Binding-site contacts:
Ligand atom C6 contacts residue ASP117 of chain 1.B at 3.5 Å.
Ligand atom N7 contacts residue ASN114 of chain 1.B at 3.1 Å (h-bond).
Ligand atom O6 contacts residue LYS115 of chain 1.B at 3.4 Å.
Ligand atom N1 contacts residue ASP117 of chain 1.B at 2.7 Å (salt-bridge).
Ligand atom O6 contacts residue ALA145 of chain 1.B at 2.7 Å (h-bond).
Ligand atom N3B contacts residue GLY12 of chain 1.B at 3.0 Å (h-bond).
Ligand atom O1B contacts residue LYS15 of chain 1.B at 2.7 Å (salt-bridge).
Ligand atom O6 contacts residue ASN114 of chain 1.B at 3.1 Å (h-bond).
Ligand atom O2B contacts residue MG1 of chain 1.F at 2.3 Å.
Ligand atom O1B contacts residue VAL13 of chain 1.B at 3.4 Å (h-bond).
Ligand atom O4' contacts residue LYS115 of chain 1.B at 3.0 Å (salt-bridge).
Ligand atom N9 contacts residue LYS115 of chain 1.B at 3.7 Å.
Ligand atom PB contacts residue LYS15 of chain 1.B at 3.6 Å.
Ligand atom O1B contacts residue GLY14 of chain 1.B at 3.0 Å (h-bond).
Ligand atom O6 contacts residue ASP117 of chain 1.B at 3.4 Å (salt-bridge).
Ligand atom C4 contacts residue LYS115 of chain 1.B at 3.7 Å.
Ligand atom O6 contacts residue SER144 of chain 1.B at 3.2 Å.
Ligand atom C2 contacts residue ASP117 of chain 1.B at 3.5 Å.
Ligand atom C6 contacts residue LYS115 of chain 1.B at 3.6 Å.
Ligand atom O3A contacts residue GLY14 of chain 1.B at 3.2 Å (h-bond).
Ligand atom O1B contacts residue GLY12 of chain 1.B at 3.6 Å (h-bond).
Ligand atom O2B contacts residue SER16 of chain 1.B at 2.7 Å (h-bond).
Ligand atom C5 contacts residue ASN114 of chain 1.B at 3.6 Å.
Ligand atom O6 contacts residue ALA146 of chain 1.B at 3.1 Å (h-bond).
Ligand atom N7 contacts residue ALA145 of chain 1.B at 3.4 Å.
Ligand atom O1G contacts residue GLY12 of chain 1.B at 3.5 Å (h-bond).
Ligand atom N2 contacts residue ASP117 of chain 1.B at 2.6 Å (salt-bridge).
Ligand atom C5' contacts residue GLY12 of chain 1.B at 3.5 Å.
Ligand atom O1G contacts residue LYS15 of chain 1.B at 2.8 Å (salt-bridge).
Ligand atom PB contacts residue MG1 of chain 1.F at 3.5 Å.
Ligand atom O3G contacts residue MG1 of chain 1.F at 1.9 Å.
Ligand atom C6 contacts residue ALA146 of chain 1.B at 3.5 Å (hydrophobic).
Ligand atom O2A contacts residue SER16 of chain 1.B at 3.4 Å (h-bond).
Ligand atom N2 contacts residue LEU118 of chain 1.B at 3.4 Å.
Ligand atom O2A contacts residue GLY14 of chain 1.B at 3.4 Å.
Ligand atom PG contacts residue GLY12 of chain 1.B at 3.6 Å.
Ligand atom O1G contacts residue PRO11 of chain 1.B at 3.4 Å.
Ligand atom PG contacts residue MG1 of chain 1.F at 3.3 Å.
Ligand atom N1 contacts residue ALA146 of chain 1.B at 3.4 Å.
Ligand atom O2A contacts residue ALA17 of chain 1.B at 3.1 Å (h-bond).

The protein below binds the small molecule below.
Small molecule (SMILES): Nc1nc2c(ncn2[C@@H]2O[C@H](CO[P](=O)(O)O[P](=O)(O)NP(=O)(O)O)[C@@H](O)[C@H]2O)c(=O)[nH]1

Sequence of chain 1.B:
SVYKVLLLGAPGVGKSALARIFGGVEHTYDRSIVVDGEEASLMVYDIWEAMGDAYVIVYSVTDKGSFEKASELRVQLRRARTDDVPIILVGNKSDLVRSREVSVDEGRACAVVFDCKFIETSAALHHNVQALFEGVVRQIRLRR